Binding-site contacts:
Ligand atom C2 contacts residue TRP374 of chain 37.A at 4.1 Å (hydrophobic).
Ligand atom O3S contacts residue ARG224 of chain 37.A at 2.9 Å (salt-bridge).
Ligand atom C12 contacts residue C151 of chain 37.D at 3.4 Å.
Ligand atom C6 contacts residue C151 of chain 37.D at 4.2 Å.
Ligand atom O1S contacts residue GLY222 of chain 37.A at 2.3 Å (h-bond).
Ligand atom C5 contacts residue C151 of chain 37.D at 4.0 Å.
Ligand atom C9 contacts residue C151 of chain 37.D at 3.4 Å.
Ligand atom C8 contacts residue C151 of chain 37.D at 3.7 Å.
Ligand atom O3S contacts residue TRP374 of chain 37.A at 3.3 Å.
Ligand atom O2S contacts residue ARG224 of chain 37.A at 4.5 Å.
Ligand atom O2S contacts residue GLY222 of chain 37.A at 3.3 Å (h-bond).
Ligand atom S1 contacts residue GLY222 of chain 37.A at 3.0 Å (h-bond).
Ligand atom O3S contacts residue PHE223 of chain 37.A at 3.9 Å.
Ligand atom O3S contacts residue GLY222 of chain 37.A at 2.9 Å (h-bond).
Ligand atom O1S contacts residue LYS215 of chain 37.A at 2.7 Å (salt-bridge).
Ligand atom O1S contacts residue PHE223 of chain 37.A at 4.5 Å.
Ligand atom S1 contacts residue ARG224 of chain 37.A at 4.3 Å.
Ligand atom S1 contacts residue LYS215 of chain 37.A at 4.1 Å.
Ligand atom C11 contacts residue C151 of chain 37.D at 3.5 Å.
Ligand atom C1 contacts residue TRP374 of chain 37.A at 3.6 Å (hydrophobic).
Ligand atom O1S contacts residue TRP374 of chain 37.A at 4.3 Å.
Ligand atom C3 contacts residue TRP374 of chain 37.A at 4.3 Å (hydrophobic).
Ligand atom S1 contacts residue TRP374 of chain 37.A at 4.0 Å.
Ligand atom C16 contacts residue ASP229 of chain 37.A at 4.3 Å.
Ligand atom C13 contacts residue C151 of chain 37.D at 4.5 Å.
Ligand atom C7 contacts residue C151 of chain 37.D at 3.4 Å.
Ligand atom C10 contacts residue C151 of chain 37.D at 3.4 Å.

A protein and the small-molecule ligand that binds it are described below.
Small molecule (SMILES): CCCCCCCCCCCC[N+](C)(C)CCCS(=O)(=O)O

Sequence of chain 37.A:
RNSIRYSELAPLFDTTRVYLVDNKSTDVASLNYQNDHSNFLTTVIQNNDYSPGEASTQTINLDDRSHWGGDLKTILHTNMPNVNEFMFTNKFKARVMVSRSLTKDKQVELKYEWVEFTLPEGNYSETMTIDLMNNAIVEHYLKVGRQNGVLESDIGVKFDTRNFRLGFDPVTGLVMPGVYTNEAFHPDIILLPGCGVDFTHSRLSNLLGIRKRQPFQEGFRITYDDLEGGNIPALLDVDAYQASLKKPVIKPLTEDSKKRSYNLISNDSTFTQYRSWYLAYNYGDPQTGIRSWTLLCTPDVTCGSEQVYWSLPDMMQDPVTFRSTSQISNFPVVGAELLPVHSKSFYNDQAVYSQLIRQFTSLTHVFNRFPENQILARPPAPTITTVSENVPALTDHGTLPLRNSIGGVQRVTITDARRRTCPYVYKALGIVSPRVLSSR